Sequence of chain 1.C:
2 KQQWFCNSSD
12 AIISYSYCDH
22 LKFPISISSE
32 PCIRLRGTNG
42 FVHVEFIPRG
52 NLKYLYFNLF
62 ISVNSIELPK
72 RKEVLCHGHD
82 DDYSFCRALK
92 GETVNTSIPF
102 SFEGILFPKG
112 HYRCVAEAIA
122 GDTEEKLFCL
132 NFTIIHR

Binding-site contacts:
Ligand atom C7 contacts residue GLU46 of chain 1.C at 2.9 Å.
Ligand atom C3 contacts residue ASN96 of chain 1.C at 3.6 Å.
Ligand atom N2 contacts residue GLU46 of chain 1.C at 3.3 Å (salt-bridge).
Ligand atom O7 contacts residue ASN96 of chain 1.C at 4.5 Å.
Ligand atom O7 contacts residue GLU46 of chain 1.C at 2.8 Å (salt-bridge).
Ligand atom C8 contacts residue ASN96 of chain 1.C at 4.5 Å.
Ligand atom C3 contacts residue GLU46 of chain 1.C at 4.1 Å.
Ligand atom C1 contacts residue GLU46 of chain 1.C at 3.9 Å.
Ligand atom C4 contacts residue ASN96 of chain 1.C at 4.3 Å.
Ligand atom C2 contacts residue GLU46 of chain 1.C at 3.8 Å.
Ligand atom O5 contacts residue ASN96 of chain 1.C at 2.6 Å (h-bond).
Ligand atom C5 contacts residue ASN96 of chain 1.C at 3.9 Å.
Ligand atom O3 contacts residue GLU46 of chain 1.C at 4.2 Å.
Ligand atom N2 contacts residue ASN96 of chain 1.C at 2.6 Å (h-bond).
Ligand atom C8 contacts residue GLU46 of chain 1.C at 3.5 Å.
Ligand atom C2 contacts residue ASN96 of chain 1.C at 2.4 Å.
Ligand atom C1 contacts residue ASN96 of chain 1.C at 1.5 Å.
Ligand atom C7 contacts residue ASN96 of chain 1.C at 3.7 Å.

The protein below binds the small molecule below.
Small molecule (SMILES): CC(=O)N[C@@H]1[C@@H](O)[C@H](O)[C@@H](CO)O[C@H]1O